Binding-site contacts:
Ligand atom OA contacts residue GLN146 of chain 1.D at 3.7 Å.
Ligand atom C1B contacts residue THR136 of chain 1.D at 3.5 Å.
Ligand atom C2B contacts residue THR136 of chain 1.D at 3.6 Å.
Ligand atom CAD contacts residue CYS60 of chain 1.D at 1.8 Å (hydrophobic).
Ligand atom OD contacts residue CYS60 of chain 1.D at 3.4 Å (h-bond).
Ligand atom NC contacts residue ASP53 of chain 1.D at 2.8 Å (salt-bridge).
Ligand atom CAA contacts residue CYS49 of chain 1.D at 2.7 Å (hydrophobic).
Ligand atom CBD contacts residue MET61 of chain 1.C at 3.5 Å (hydrophobic).
Ligand atom CMA contacts residue GLN147 of chain 1.D at 3.3 Å.
Ligand atom O2B contacts residue THR144 of chain 1.D at 3.7 Å.
Ligand atom CMA contacts residue LYS148 of chain 1.D at 3.7 Å.
Ligand atom CGB contacts residue SER139 of chain 1.D at 3.5 Å.
Ligand atom CHC contacts residue ASP53 of chain 1.D at 3.6 Å.
Ligand atom OA contacts residue ALA145 of chain 1.D at 3.5 Å.
Ligand atom C4D contacts residue CYS60 of chain 1.D at 3.4 Å (hydrophobic).
Ligand atom CAD contacts residue TYR60 of chain 1.C at 3.4 Å (hydrophobic).
Ligand atom O2C contacts residue ARG128 of chain 1.D at 2.9 Å (salt-bridge).
Ligand atom CMC contacts residue ARG128 of chain 1.D at 3.5 Å.
Ligand atom C4C contacts residue ASP53 of chain 1.D at 3.6 Å.
Ligand atom CBD contacts residue TYR60 of chain 1.C at 3.6 Å (hydrophobic).
Ligand atom CBD contacts residue CYS60 of chain 1.D at 2.8 Å (hydrophobic).
Ligand atom CMD contacts residue ASP53 of chain 1.D at 3.6 Å.
Ligand atom CAB contacts residue SER139 of chain 1.D at 3.5 Å.
Ligand atom NB contacts residue THR136 of chain 1.D at 3.3 Å (h-bond).
Ligand atom CHA contacts residue ASP53 of chain 1.D at 3.6 Å.
Ligand atom CAB contacts residue ALA135 of chain 1.D at 3.6 Å (hydrophobic).
Ligand atom O2B contacts residue SER139 of chain 1.D at 2.6 Å (h-bond).
Ligand atom CMC contacts residue GLU61 of chain 1.D at 3.4 Å.
Ligand atom NB contacts residue ASP53 of chain 1.D at 2.8 Å (salt-bridge).
Ligand atom C3A contacts residue CYS49 of chain 1.D at 3.2 Å (hydrophobic).
Ligand atom OA contacts residue LYS148 of chain 1.D at 3.1 Å (salt-bridge).
Ligand atom C4B contacts residue THR136 of chain 1.D at 3.2 Å.
Ligand atom C3B contacts residue THR136 of chain 1.D at 3.5 Å.
Ligand atom CMD contacts residue GLY57 of chain 1.D at 3.6 Å.
Ligand atom C3D contacts residue CYS60 of chain 1.D at 2.7 Å (hydrophobic).
Ligand atom C1B contacts residue ASP53 of chain 1.D at 3.6 Å.
Ligand atom CBA contacts residue CYS49 of chain 1.D at 1.8 Å (hydrophobic).
Ligand atom OA contacts residue GLN147 of chain 1.D at 3.0 Å (h-bond).
Ligand atom CBB contacts residue SER139 of chain 1.D at 3.6 Å.
Ligand atom O1C contacts residue ALA135 of chain 1.D at 3.6 Å.

The small molecule below binds the protein below.
Small molecule (SMILES): C=CC1=C(C)[C@@H](CC2=N/C(=C\c3[nH]c(/C=C4\NC(=O)C(C)=C4C=C)c(C)c3CCC(=O)O)C(CCC(=O)O)=C2C)NC1=O

Sequence of chain 1.D:
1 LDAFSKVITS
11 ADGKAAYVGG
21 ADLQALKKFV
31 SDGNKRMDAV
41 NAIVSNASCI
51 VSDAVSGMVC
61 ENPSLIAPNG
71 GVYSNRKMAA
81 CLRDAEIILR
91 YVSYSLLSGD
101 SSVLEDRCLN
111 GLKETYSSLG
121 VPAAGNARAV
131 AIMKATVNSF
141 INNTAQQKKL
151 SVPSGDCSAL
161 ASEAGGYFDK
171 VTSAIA

Sequence of chain 1.C:
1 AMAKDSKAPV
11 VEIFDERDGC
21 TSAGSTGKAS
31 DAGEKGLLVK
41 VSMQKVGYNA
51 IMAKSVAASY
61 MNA